Sequence of chain 1.A:
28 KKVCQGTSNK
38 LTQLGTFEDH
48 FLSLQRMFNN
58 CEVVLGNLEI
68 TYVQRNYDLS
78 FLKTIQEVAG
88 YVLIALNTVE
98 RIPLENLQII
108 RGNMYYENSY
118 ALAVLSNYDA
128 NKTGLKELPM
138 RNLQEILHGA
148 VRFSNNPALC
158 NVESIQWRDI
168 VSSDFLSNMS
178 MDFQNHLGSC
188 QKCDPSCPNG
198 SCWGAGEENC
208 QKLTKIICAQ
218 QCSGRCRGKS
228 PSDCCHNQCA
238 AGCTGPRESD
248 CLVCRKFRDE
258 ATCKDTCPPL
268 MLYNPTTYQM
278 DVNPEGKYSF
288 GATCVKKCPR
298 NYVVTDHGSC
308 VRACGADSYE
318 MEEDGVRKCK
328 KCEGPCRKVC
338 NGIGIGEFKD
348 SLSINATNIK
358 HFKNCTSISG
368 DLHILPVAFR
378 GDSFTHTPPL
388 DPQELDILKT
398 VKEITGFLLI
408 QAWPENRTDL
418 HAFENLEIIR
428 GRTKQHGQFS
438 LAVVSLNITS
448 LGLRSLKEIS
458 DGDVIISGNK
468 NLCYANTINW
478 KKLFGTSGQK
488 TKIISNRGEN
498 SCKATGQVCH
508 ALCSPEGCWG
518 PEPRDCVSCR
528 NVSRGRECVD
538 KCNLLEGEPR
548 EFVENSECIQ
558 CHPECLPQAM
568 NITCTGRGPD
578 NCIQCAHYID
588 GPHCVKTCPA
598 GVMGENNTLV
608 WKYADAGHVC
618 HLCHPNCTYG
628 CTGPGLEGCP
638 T

Binding-site contacts:
Ligand atom C3 contacts residue ASN444 of chain 1.A at 3.8 Å.
Ligand atom O7 contacts residue ASN444 of chain 1.A at 4.2 Å.
Ligand atom O4 contacts residue LYS37 of chain 1.C at 3.9 Å.
Ligand atom C7 contacts residue ASN444 of chain 1.A at 3.8 Å.
Ligand atom O5 contacts residue ASN444 of chain 1.A at 2.3 Å (h-bond).
Ligand atom C6 contacts residue ASN33 of chain 1.C at 4.4 Å.
Ligand atom C2 contacts residue ASN444 of chain 1.A at 2.5 Å.
Ligand atom C4 contacts residue ASN444 of chain 1.A at 4.2 Å.
Ligand atom C6 contacts residue SER36 of chain 1.C at 4.2 Å.
Ligand atom C8 contacts residue SER99 of chain 1.C at 4.2 Å.
Ligand atom C5 contacts residue ASN444 of chain 1.A at 3.6 Å.
Ligand atom N2 contacts residue ASN444 of chain 1.A at 2.9 Å (h-bond).
Ligand atom C5 contacts residue SER36 of chain 1.C at 4.1 Å.
Ligand atom O4 contacts residue SER36 of chain 1.C at 4.2 Å.
Ligand atom C1 contacts residue ASN444 of chain 1.A at 1.4 Å.

Sequence of chain 1.C:
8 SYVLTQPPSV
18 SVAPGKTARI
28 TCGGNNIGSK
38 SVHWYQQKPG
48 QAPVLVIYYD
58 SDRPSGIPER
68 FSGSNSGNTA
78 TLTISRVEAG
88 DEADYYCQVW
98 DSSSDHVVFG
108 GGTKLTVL

The small molecule below binds the protein below.
Small molecule (SMILES): CC(=O)N[C@@H]1[C@@H](O)[C@H](O)[C@@H](CO)O[C@H]1O